Binding-site contacts:
Ligand atom C8 contacts residue TRP356 of chain 4.A at 3.3 Å (hydrophobic).
Ligand atom N2 contacts residue TRP356 of chain 4.A at 3.6 Å.
Ligand atom C3 contacts residue TRP356 of chain 4.A at 4.0 Å (hydrophobic).
Ligand atom O5 contacts residue TRP356 of chain 4.A at 4.5 Å.
Ligand atom C1 contacts residue ASN64 of chain 4.A at 2.5 Å.
Ligand atom O7 contacts residue ASN64 of chain 4.A at 2.6 Å (h-bond).
Ligand atom C7 contacts residue ASN64 of chain 4.A at 3.3 Å.
Ligand atom C5 contacts residue TRP356 of chain 4.A at 4.4 Å (hydrophobic).
Ligand atom C8 contacts residue ASN64 of chain 4.A at 4.4 Å.
Ligand atom C7 contacts residue TRP356 of chain 4.A at 3.8 Å (hydrophobic).
Ligand atom C1 contacts residue TRP356 of chain 4.A at 3.8 Å (hydrophobic).
Ligand atom O5 contacts residue ASN64 of chain 4.A at 3.3 Å (h-bond).
Ligand atom N2 contacts residue ASN64 of chain 4.A at 3.5 Å (h-bond).
Ligand atom C2 contacts residue TRP356 of chain 4.A at 4.3 Å (hydrophobic).
Ligand atom C2 contacts residue ASN64 of chain 4.A at 3.4 Å.

The small molecule below binds the protein below.
Small molecule (SMILES): CC(=O)N[C@@H]1[C@@H](O)[C@H](O)[C@@H](CO)O[C@H]1O

Sequence of chain 4.A:
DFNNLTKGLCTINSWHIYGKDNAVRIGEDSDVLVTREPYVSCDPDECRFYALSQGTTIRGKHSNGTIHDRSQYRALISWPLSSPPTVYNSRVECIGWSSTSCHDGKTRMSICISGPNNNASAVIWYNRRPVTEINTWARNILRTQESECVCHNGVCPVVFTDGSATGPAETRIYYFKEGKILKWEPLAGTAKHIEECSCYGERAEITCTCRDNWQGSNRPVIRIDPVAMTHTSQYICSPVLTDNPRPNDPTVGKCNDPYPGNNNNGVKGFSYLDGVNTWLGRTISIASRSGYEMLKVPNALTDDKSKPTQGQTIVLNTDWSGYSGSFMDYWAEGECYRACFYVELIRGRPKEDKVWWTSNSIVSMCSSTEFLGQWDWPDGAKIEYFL